Binding-site contacts:
Ligand atom O26 contacts residue ASN46 of chain 1.A at 2.8 Å (h-bond).
Ligand atom O24 contacts residue ILE52 of chain 1.A at 3.7 Å.
Ligand atom O21 contacts residue TYR48 of chain 1.A at 3.7 Å.
Ligand atom C13 contacts residue TYR48 of chain 1.A at 3.6 Å (hydrophobic).
Ligand atom O25 contacts residue ILE13 of chain 1.A at 3.7 Å.
Ligand atom C18 contacts residue PHE1 of chain 1.A at 3.6 Å (hydrophobic).
Ligand atom C20 contacts residue ASP54 of chain 1.A at 3.4 Å.
Ligand atom O23 contacts residue GLN133 of chain 1.A at 2.9 Å (h-bond).
Ligand atom O23 contacts residue ASN135 of chain 1.A at 3.6 Å (h-bond).
Ligand atom O24 contacts residue GLN133 of chain 1.A at 3.3 Å (h-bond).
Ligand atom O26 contacts residue ASP54 of chain 1.A at 2.5 Å (salt-bridge).
Ligand atom O23 contacts residue PHE142 of chain 1.A at 3.6 Å.
Ligand atom C20 contacts residue ASN46 of chain 1.A at 3.0 Å.
Ligand atom O22 contacts residue PHE1 of chain 1.A at 3.0 Å (h-bond).
Ligand atom C2 contacts residue TYR48 of chain 1.A at 3.5 Å (hydrophobic).
Ligand atom O26 contacts residue ASP47 of chain 1.A at 3.0 Å (salt-bridge).
Ligand atom C15 contacts residue PHE1 of chain 1.A at 3.7 Å (hydrophobic).
Ligand atom O21 contacts residue ASP47 of chain 1.A at 3.2 Å (salt-bridge).
Ligand atom C17 contacts residue PHE1 of chain 1.A at 3.7 Å (hydrophobic).
Ligand atom C1 contacts residue TYR48 of chain 1.A at 3.6 Å (hydrophobic).
Ligand atom O24 contacts residue ASP54 of chain 1.A at 2.5 Å (salt-bridge).
Ligand atom C8 contacts residue TYR48 of chain 1.A at 3.2 Å (hydrophobic).
Ligand atom C10 contacts residue TYR48 of chain 1.A at 3.2 Å (hydrophobic).
Ligand atom O26 contacts residue PHE1 of chain 1.A at 2.9 Å (h-bond).
Ligand atom C20 contacts residue ASP47 of chain 1.A at 3.6 Å.
Ligand atom C14 contacts residue ASP140 of chain 1.A at 3.3 Å.
Ligand atom C3 contacts residue TYR48 of chain 1.A at 3.6 Å (hydrophobic).
Ligand atom C14 contacts residue GLN133 of chain 1.A at 3.8 Å.
Ligand atom O25 contacts residue PHE1 of chain 1.A at 2.7 Å (h-bond).
Ligand atom C9 contacts residue TYR48 of chain 1.A at 3.5 Å (hydrophobic).
Ligand atom O21 contacts residue ARG98 of chain 1.A at 3.0 Å (salt-bridge).
Ligand atom C5 contacts residue TYR48 of chain 1.A at 3.6 Å (hydrophobic).
Ligand atom C15 contacts residue ASP54 of chain 1.A at 3.3 Å.
Ligand atom O24 contacts residue ASN135 of chain 1.A at 3.0 Å (h-bond).
Ligand atom O23 contacts residue ASP140 of chain 1.A at 2.9 Å (salt-bridge).
Ligand atom C8 contacts residue ASP47 of chain 1.A at 3.8 Å.
Ligand atom C15 contacts residue GLN133 of chain 1.A at 3.5 Å.
Ligand atom C20 contacts residue TYR48 of chain 1.A at 3.8 Å (hydrophobic).
Ligand atom C16 contacts residue PHE1 of chain 1.A at 3.7 Å (hydrophobic).
Ligand atom C11 contacts residue TYR48 of chain 1.A at 3.5 Å (hydrophobic).

Sequence of chain 1.A:
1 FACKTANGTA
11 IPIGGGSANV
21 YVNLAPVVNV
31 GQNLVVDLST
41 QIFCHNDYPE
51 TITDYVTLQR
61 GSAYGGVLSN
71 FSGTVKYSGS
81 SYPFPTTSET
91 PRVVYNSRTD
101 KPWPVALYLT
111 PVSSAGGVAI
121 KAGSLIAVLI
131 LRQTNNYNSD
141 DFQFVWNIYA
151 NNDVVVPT

A small-molecule ligand and the protein it binds are described below.
Small molecule (SMILES): COC(=O)c1cccc(-c2ccc(O[C@H]3O[C@H](CO)[C@@H](O)[C@H](O)[C@@H]3O)cc2)c1